Sequence of chain 1.A:
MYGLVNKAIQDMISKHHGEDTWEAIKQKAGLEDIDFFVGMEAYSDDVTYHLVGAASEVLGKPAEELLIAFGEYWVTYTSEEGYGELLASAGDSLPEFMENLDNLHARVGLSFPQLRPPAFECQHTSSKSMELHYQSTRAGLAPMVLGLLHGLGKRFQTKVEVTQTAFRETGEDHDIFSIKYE

Binding-site contacts:
Ligand atom CBL contacts residue TRP74 of chain 3.A at 3.4 Å (hydrophobic).
Ligand atom CBF contacts residue TRP74 of chain 3.A at 3.4 Å (hydrophobic).
Ligand atom CAG contacts residue MET40 of chain 3.A at 3.5 Å (hydrophobic).
Ligand atom OAC contacts residue ARG138 of chain 3.A at 2.7 Å (salt-bridge).
Ligand atom OAA contacts residue SER136 of chain 3.A at 2.6 Å (h-bond).
Ligand atom CAF contacts residue TYR83 of chain 3.A at 3.5 Å (hydrophobic).
Ligand atom CBC contacts residue HIS105 of chain 3.A at 3.3 Å.
Ligand atom OAD contacts residue MET1 of chain 3.A at 3.2 Å.
Ligand atom OAB contacts residue ARG116 of chain 3.A at 2.8 Å (salt-bridge).
Ligand atom CAW contacts residue TRP74 of chain 3.A at 3.4 Å (hydrophobic).
Ligand atom CAG contacts residue PHE112 of chain 3.A at 3.2 Å (hydrophobic).
Ligand atom CBK contacts residue ARG138 of chain 3.A at 3.3 Å.
Ligand atom CAF contacts residue MET40 of chain 3.A at 3.5 Å (hydrophobic).
Ligand atom CAY contacts residue VAL108 of chain 3.A at 3.5 Å (hydrophobic).
Ligand atom CAI contacts residue PHE97 of chain 3.A at 3.6 Å (hydrophobic).
Ligand atom CAT contacts residue ARG138 of chain 3.A at 3.4 Å.
Ligand atom CAX contacts residue TYR83 of chain 3.A at 3.4 Å (hydrophobic).
Ligand atom CBN contacts residue SER111 of chain 3.A at 3.0 Å.
Ligand atom OBH contacts residue TRP74 of chain 3.A at 3.2 Å (h-bond).
Ligand atom CAF contacts residue SER111 of chain 3.A at 3.1 Å.
Ligand atom CAK contacts residue TYR2 of chain 3.A at 3.5 Å (hydrophobic).
Ligand atom CAK contacts residue SER111 of chain 3.A at 3.3 Å.
Ligand atom OAC contacts residue SER136 of chain 3.A at 3.1 Å (h-bond).
Ligand atom CAH contacts residue LEU148 of chain 3.A at 3.6 Å (hydrophobic).
Ligand atom CBP contacts residue ARG138 of chain 3.A at 3.5 Å.
Ligand atom CAO contacts residue TRP74 of chain 3.A at 3.3 Å (hydrophobic).
Ligand atom CAE contacts residue MET40 of chain 3.A at 3.2 Å (hydrophobic).
Ligand atom OAA contacts residue PRO118 of chain 3.A at 3.6 Å.
Ligand atom OAD contacts residue TYR2 of chain 3.A at 2.9 Å (h-bond).
Ligand atom CAJ contacts residue SER111 of chain 3.A at 2.9 Å.
Ligand atom CAK contacts residue PHE112 of chain 3.A at 3.2 Å (hydrophobic).
Ligand atom CAG contacts residue SER111 of chain 3.A at 3.3 Å.
Ligand atom OAA contacts residue TYR134 of chain 3.A at 2.7 Å (h-bond).
Ligand atom CAR contacts residue TYR83 of chain 3.A at 3.3 Å (hydrophobic).
Ligand atom CAJ contacts residue TYR83 of chain 3.A at 3.1 Å (hydrophobic).
Ligand atom CAE contacts residue SER111 of chain 3.A at 3.4 Å.
Ligand atom OAB contacts residue ARG138 of chain 3.A at 2.8 Å (salt-bridge).
Ligand atom CBJ contacts residue SER136 of chain 3.A at 3.2 Å.
Ligand atom CAS contacts residue VAL108 of chain 3.A at 3.5 Å (hydrophobic).
Ligand atom CAP contacts residue LEU148 of chain 3.A at 3.4 Å (hydrophobic).

A small-molecule ligand and the protein it binds are described below.
Small molecule (SMILES): O=C(O)CCCCN(CCc1ccccc1OCc1ccc(-c2ccc(Oc3ccccc3)cc2)cc1)Cc1ccc(C(=O)O)cc1

Sequence of chain 3.A:
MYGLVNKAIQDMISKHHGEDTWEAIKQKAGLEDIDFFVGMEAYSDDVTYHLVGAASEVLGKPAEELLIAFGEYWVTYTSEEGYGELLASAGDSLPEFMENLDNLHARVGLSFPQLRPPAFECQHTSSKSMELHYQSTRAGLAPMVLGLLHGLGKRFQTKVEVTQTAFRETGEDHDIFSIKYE